Sequence of chain 1.C:
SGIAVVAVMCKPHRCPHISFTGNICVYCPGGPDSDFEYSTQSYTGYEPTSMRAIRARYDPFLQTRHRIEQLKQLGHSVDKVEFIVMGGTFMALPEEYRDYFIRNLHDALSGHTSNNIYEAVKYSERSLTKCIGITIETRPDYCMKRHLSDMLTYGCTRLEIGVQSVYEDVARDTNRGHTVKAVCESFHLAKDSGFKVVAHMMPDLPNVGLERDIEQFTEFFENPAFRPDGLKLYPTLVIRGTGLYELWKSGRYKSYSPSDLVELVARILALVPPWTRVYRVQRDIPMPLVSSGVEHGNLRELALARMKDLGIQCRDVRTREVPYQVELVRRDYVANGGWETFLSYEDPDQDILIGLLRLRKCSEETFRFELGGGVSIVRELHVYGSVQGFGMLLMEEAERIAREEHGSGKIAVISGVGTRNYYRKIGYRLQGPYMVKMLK

The protein below binds the small molecule below.
Small molecule (SMILES): C[C@H]1O[C@@H](n2cnc3c(N)ncnc32)[C@H](O)[C@@H]1O

Binding-site contacts:
Ligand atom O4' contacts residue ARG367 of chain 1.C at 3.7 Å.
Ligand atom C2 contacts residue MET286 of chain 1.C at 4.0 Å (hydrophobic).
Ligand atom O2' contacts residue MET286 of chain 1.C at 3.1 Å (h-bond).
Ligand atom C6 contacts residue LEU321 of chain 1.C at 3.5 Å (hydrophobic).
Ligand atom N7 contacts residue TYR111 of chain 1.C at 3.1 Å.
Ligand atom C5' contacts residue MET1 of chain 1.F at 3.5 Å (hydrophobic).
Ligand atom C4' contacts residue HIS284 of chain 1.C at 4.0 Å.
Ligand atom N7 contacts residue CYS112 of chain 1.C at 3.7 Å.
Ligand atom O3' contacts residue GLN248 of chain 1.C at 3.9 Å.
Ligand atom C5 contacts residue PRO113 of chain 1.C at 4.2 Å (hydrophobic).
Ligand atom N9 contacts residue MET286 of chain 1.C at 3.9 Å.
Ligand atom N6 contacts residue LEU321 of chain 1.C at 2.5 Å (h-bond).
Ligand atom C2' contacts residue MET1 of chain 1.F at 4.1 Å (hydrophobic).
Ligand atom C6 contacts residue MET286 of chain 1.C at 4.1 Å (hydrophobic).
Ligand atom C6 contacts residue TYR111 of chain 1.C at 4.0 Å (hydrophobic).
Ligand atom C4' contacts residue ARG367 of chain 1.C at 3.9 Å.
Ligand atom O3' contacts residue HIS284 of chain 1.C at 3.1 Å (h-bond).
Ligand atom C2 contacts residue PRO319 of chain 1.C at 3.6 Å (hydrophobic).
Ligand atom N6 contacts residue TYR111 of chain 1.C at 3.2 Å (h-bond).
Ligand atom C1' contacts residue MET286 of chain 1.C at 4.0 Å (hydrophobic).
Ligand atom C5 contacts residue MET286 of chain 1.C at 3.7 Å (hydrophobic).
Ligand atom C4 contacts residue MET286 of chain 1.C at 3.5 Å (hydrophobic).
Ligand atom O2' contacts residue GLN248 of chain 1.C at 2.8 Å (h-bond).
Ligand atom C5 contacts residue TYR111 of chain 1.C at 3.9 Å (hydrophobic).
Ligand atom N1 contacts residue THR320 of chain 1.C at 4.0 Å.
Ligand atom C2' contacts residue MET286 of chain 1.C at 4.2 Å (hydrophobic).
Ligand atom C3' contacts residue HIS284 of chain 1.C at 3.9 Å.
Ligand atom N7 contacts residue PRO113 of chain 1.C at 3.6 Å.
Ligand atom N1 contacts residue LEU321 of chain 1.C at 3.0 Å (h-bond).
Ligand atom O3' contacts residue TYR318 of chain 1.C at 4.1 Å.
Ligand atom O3' contacts residue MET1 of chain 1.F at 3.9 Å.
Ligand atom C8 contacts residue CYS112 of chain 1.C at 4.1 Å (hydrophobic).
Ligand atom N3 contacts residue MET286 of chain 1.C at 3.7 Å.
Ligand atom C5' contacts residue ARG367 of chain 1.C at 3.2 Å.
Ligand atom N1 contacts residue PRO319 of chain 1.C at 4.1 Å.
Ligand atom C3' contacts residue MET1 of chain 1.F at 3.5 Å (hydrophobic).
Ligand atom C2 contacts residue LEU321 of chain 1.C at 3.8 Å (hydrophobic).
Ligand atom C4' contacts residue TYR318 of chain 1.C at 3.7 Å (hydrophobic).
Ligand atom C8 contacts residue TYR111 of chain 1.C at 3.4 Å (hydrophobic).
Ligand atom O2' contacts residue TYR111 of chain 1.C at 3.9 Å.